Sequence of chain 1.B:
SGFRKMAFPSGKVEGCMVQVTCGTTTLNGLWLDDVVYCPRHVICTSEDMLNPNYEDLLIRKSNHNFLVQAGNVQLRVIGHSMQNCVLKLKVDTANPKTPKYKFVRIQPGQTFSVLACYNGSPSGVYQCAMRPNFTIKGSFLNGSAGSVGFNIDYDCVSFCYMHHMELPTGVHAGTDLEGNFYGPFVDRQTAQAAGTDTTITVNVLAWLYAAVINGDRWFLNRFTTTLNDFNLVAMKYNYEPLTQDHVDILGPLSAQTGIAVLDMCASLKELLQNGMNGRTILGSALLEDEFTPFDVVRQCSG

Binding-site contacts:
Ligand atom O contacts residue THR26 of chain 1.B at 3.0 Å (h-bond).
Ligand atom CG2 contacts residue GLN192 of chain 1.B at 3.3 Å.
Ligand atom N contacts residue GLU166 of chain 1.B at 3.0 Å (salt-bridge).
Ligand atom N contacts residue HIS164 of chain 1.B at 2.9 Å (h-bond).
Ligand atom O contacts residue SER144 of chain 1.B at 3.0 Å (h-bond).
Ligand atom CD1 contacts residue HIS41 of chain 1.B at 3.2 Å.
Ligand atom CB contacts residue HIS41 of chain 1.B at 3.3 Å.
Ligand atom O contacts residue THR24 of chain 1.B at 3.5 Å (h-bond).
Ligand atom N contacts residue THR26 of chain 1.B at 2.8 Å (h-bond).
Ligand atom CG2 contacts residue GLY143 of chain 1.B at 3.5 Å.
Ligand atom CA contacts residue THR26 of chain 1.B at 3.5 Å.
Ligand atom O contacts residue THR25 of chain 1.B at 3.4 Å.
Ligand atom N contacts residue HIS41 of chain 1.B at 3.4 Å (h-bond).
Ligand atom NE2 contacts residue PHE140 of chain 1.B at 3.6 Å (h-bond).
Ligand atom O contacts residue THR24 of chain 1.B at 3.5 Å (h-bond).
Ligand atom O contacts residue GLN189 of chain 1.B at 3.4 Å.
Ligand atom CZ contacts residue MET49 of chain 1.B at 3.2 Å (hydrophobic).
Ligand atom OE1 contacts residue GLU166 of chain 1.B at 3.5 Å.
Ligand atom CE1 contacts residue MET49 of chain 1.B at 3.5 Å (hydrophobic).
Ligand atom O contacts residue GLU166 of chain 1.B at 2.7 Å (salt-bridge).
Ligand atom OE1 contacts residue HIS163 of chain 1.B at 2.6 Å (h-bond).
Ligand atom OE1 contacts residue HIS172 of chain 1.B at 3.5 Å.
Ligand atom C contacts residue ALA145 of chain 1.B at 3.5 Å (hydrophobic).
Ligand atom CG2 contacts residue LEU167 of chain 1.B at 3.5 Å (hydrophobic).
Ligand atom CA contacts residue GLU166 of chain 1.B at 3.6 Å.
Ligand atom CD contacts residue GLU166 of chain 1.B at 3.6 Å.
Ligand atom C contacts residue GLY143 of chain 1.B at 3.6 Å.
Ligand atom O contacts residue THR24 of chain 1.B at 3.0 Å (h-bond).
Ligand atom O contacts residue ALA145 of chain 1.B at 3.3 Å (h-bond).
Ligand atom CB contacts residue HIS164 of chain 1.B at 3.6 Å.
Ligand atom O contacts residue MET165 of chain 1.B at 3.1 Å.
Ligand atom CG2 contacts residue ASN142 of chain 1.B at 3.6 Å.
Ligand atom C contacts residue THR26 of chain 1.B at 3.6 Å.
Ligand atom CD contacts residue HIS163 of chain 1.B at 3.6 Å.
Ligand atom OE1 contacts residue PHE140 of chain 1.B at 3.6 Å.
Ligand atom NE2 contacts residue LEU141 of chain 1.B at 3.5 Å (h-bond).
Ligand atom NE2 contacts residue GLU166 of chain 1.B at 3.6 Å (salt-bridge).
Ligand atom C contacts residue THR24 of chain 1.B at 3.6 Å.
Ligand atom O contacts residue GLY143 of chain 1.B at 2.6 Å (h-bond).
Ligand atom CB contacts residue MET49 of chain 1.B at 3.6 Å (hydrophobic).

A protein and the small-molecule ligand that binds it are described below.
Small molecule (SMILES): CC(C)C[C@H](NC(=O)[C@H](CCCCN)NC(=O)[C@@H](N)C(C)C)C(=O)N[C@@H](CCC(N)=O)C(=O)N[C@@H](C)C(=O)N[C@H](C(=O)N[C@@H](Cc1ccccc1)C(=O)N[C@H](C=O)CCCN=C(N)N)C(C)C